Binding-site contacts:
Ligand atom OXT contacts residue GLN8 of chain 1.C at 3.3 Å.
Ligand atom N contacts residue MPD1 of chain 1.BB at 2.8 Å (h-bond).
Ligand atom C contacts residue MPD1 of chain 1.BB at 3.8 Å.
Ligand atom O contacts residue GLN8 of chain 1.C at 3.4 Å.
Ligand atom OXT contacts residue MPD1 of chain 1.BB at 4.2 Å.
Ligand atom C contacts residue GLN8 of chain 1.C at 3.7 Å.
Ligand atom OXT contacts residue GLU6 of chain 1.C at 3.8 Å.
Ligand atom OXT contacts residue PHE7 of chain 1.C at 4.3 Å.
Ligand atom CA contacts residue MPD1 of chain 1.BB at 3.6 Å.
Ligand atom O contacts residue MPD1 of chain 1.BB at 4.2 Å.

This protein binds this small molecule.
Small molecule (SMILES): NCC(=O)O

Sequence of chain 1.C:
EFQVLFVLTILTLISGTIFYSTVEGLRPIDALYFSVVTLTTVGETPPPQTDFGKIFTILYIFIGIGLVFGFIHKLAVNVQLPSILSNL